Sequence of chain 1.B:
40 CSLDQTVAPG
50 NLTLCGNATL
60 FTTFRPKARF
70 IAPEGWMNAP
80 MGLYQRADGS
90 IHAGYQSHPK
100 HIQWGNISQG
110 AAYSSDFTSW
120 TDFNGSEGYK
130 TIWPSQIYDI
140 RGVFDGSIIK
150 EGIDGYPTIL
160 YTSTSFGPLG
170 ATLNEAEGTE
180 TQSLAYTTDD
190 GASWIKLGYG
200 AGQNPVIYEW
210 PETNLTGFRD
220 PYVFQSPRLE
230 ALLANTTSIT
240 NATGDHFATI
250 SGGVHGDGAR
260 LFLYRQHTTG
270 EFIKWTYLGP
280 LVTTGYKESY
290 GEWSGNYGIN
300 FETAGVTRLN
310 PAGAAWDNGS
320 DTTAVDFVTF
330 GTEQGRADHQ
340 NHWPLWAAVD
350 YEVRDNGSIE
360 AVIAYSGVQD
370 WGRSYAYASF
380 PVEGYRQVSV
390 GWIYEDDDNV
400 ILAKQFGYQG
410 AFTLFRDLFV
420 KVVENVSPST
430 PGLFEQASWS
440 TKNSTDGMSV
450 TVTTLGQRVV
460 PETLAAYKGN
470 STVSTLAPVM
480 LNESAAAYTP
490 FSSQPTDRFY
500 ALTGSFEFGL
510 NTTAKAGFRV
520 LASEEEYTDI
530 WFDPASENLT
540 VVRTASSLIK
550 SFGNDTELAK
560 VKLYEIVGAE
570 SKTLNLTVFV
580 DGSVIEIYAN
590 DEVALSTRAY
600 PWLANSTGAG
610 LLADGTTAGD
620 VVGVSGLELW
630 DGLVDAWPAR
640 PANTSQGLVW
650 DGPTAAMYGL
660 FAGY

Binding-site contacts:
Ligand atom O7 contacts residue ILE238 of chain 1.B at 3.9 Å.
Ligand atom N2 contacts residue ILE238 of chain 1.B at 4.4 Å.
Ligand atom N2 contacts residue ASN240 of chain 1.B at 2.8 Å (h-bond).
Ligand atom C4 contacts residue ASN240 of chain 1.B at 4.2 Å.
Ligand atom C8 contacts residue ASN240 of chain 1.B at 4.0 Å.
Ligand atom C2 contacts residue ASN240 of chain 1.B at 2.4 Å.
Ligand atom O7 contacts residue ASN240 of chain 1.B at 4.3 Å.
Ligand atom C3 contacts residue ASN240 of chain 1.B at 3.7 Å.
Ligand atom O5 contacts residue ASN240 of chain 1.B at 2.4 Å (h-bond).
Ligand atom C7 contacts residue ASN240 of chain 1.B at 3.5 Å.
Ligand atom C5 contacts residue ASN240 of chain 1.B at 3.7 Å.
Ligand atom C1 contacts residue ASN240 of chain 1.B at 1.4 Å.

The protein below binds the small molecule below.
Small molecule (SMILES): CC(=O)N[C@@H]1[C@@H](O)[C@H](O)[C@@H](CO)O[C@H]1O